A small-molecule ligand and the protein it binds are described below.
Small molecule (SMILES): Cc1cc(CCCOc2c(C)cc(-c3noc(C(F)(F)F)n3)cc2C)on1

Sequence of chain 13.C:
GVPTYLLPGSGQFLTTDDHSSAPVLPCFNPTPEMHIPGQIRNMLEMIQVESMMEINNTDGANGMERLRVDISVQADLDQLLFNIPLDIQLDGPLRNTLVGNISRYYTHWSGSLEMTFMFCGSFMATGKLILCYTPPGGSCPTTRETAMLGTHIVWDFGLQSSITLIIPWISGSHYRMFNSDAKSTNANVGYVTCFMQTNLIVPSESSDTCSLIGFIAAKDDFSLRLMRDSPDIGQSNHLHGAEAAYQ

Sequence of chain 13.A:
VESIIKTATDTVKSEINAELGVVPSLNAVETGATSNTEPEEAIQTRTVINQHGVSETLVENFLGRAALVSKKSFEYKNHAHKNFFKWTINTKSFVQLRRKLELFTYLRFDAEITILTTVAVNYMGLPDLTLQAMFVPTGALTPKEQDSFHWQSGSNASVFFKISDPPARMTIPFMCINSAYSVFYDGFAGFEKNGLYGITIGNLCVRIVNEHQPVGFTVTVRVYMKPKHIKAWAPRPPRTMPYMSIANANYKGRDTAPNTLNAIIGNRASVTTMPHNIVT

Sequence of chain 14.C:
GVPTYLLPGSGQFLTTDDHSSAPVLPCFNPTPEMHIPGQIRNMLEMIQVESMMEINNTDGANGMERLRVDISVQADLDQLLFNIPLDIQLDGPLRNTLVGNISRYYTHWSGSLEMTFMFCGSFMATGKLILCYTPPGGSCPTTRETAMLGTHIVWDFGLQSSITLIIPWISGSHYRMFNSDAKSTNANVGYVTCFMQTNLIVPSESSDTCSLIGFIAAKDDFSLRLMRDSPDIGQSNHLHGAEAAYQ

Binding-site contacts:
Ligand atom N1A contacts residue ILE119 of chain 13.A at 3.8 Å.
Ligand atom N3A contacts residue PHE147 of chain 13.A at 3.9 Å.
Ligand atom C2B contacts residue ILE95 of chain 13.A at 3.8 Å (hydrophobic).
Ligand atom C2A contacts residue LEU220 of chain 13.A at 3.8 Å (hydrophobic).
Ligand atom CM2 contacts residue ILE95 of chain 13.A at 4.0 Å (hydrophobic).
Ligand atom N3A contacts residue ILE184 of chain 13.A at 3.9 Å.
Ligand atom F3 contacts residue PHE147 of chain 13.A at 3.5 Å.
Ligand atom O1A contacts residue LEU220 of chain 13.A at 3.4 Å.
Ligand atom C6B contacts residue ILE119 of chain 13.A at 3.8 Å (hydrophobic).
Ligand atom C6B contacts residue ILE95 of chain 13.A at 4.0 Å (hydrophobic).
Ligand atom F2 contacts residue ALA145 of chain 13.A at 2.8 Å.
Ligand atom F1 contacts residue VAL171 of chain 13.A at 3.8 Å.
Ligand atom C1B contacts residue ILE95 of chain 13.A at 3.6 Å (hydrophobic).
Ligand atom CM2 contacts residue ILE217 of chain 13.A at 3.4 Å (hydrophobic).
Ligand atom C4 contacts residue ILE217 of chain 13.A at 4.0 Å (hydrophobic).
Ligand atom CM6 contacts residue TRP93 of chain 13.A at 3.7 Å (hydrophobic).
Ligand atom N2 contacts residue THR97 of chain 13.A at 3.8 Å.
Ligand atom C5 contacts residue TYR193 of chain 13.A at 4.0 Å (hydrophobic).
Ligand atom C1C contacts residue TYR193 of chain 13.A at 3.9 Å (hydrophobic).
Ligand atom O1 contacts residue PHE115 of chain 13.A at 3.4 Å.
Ligand atom CM6 contacts residue ILE119 of chain 13.A at 4.0 Å (hydrophobic).
Ligand atom F3 contacts residue VAL24 of chain 13.C at 3.3 Å.
Ligand atom F2 contacts residue ALA169 of chain 13.A at 3.6 Å.
Ligand atom F2 contacts residue VAL171 of chain 13.A at 3.9 Å.
Ligand atom F1 contacts residue MET182 of chain 13.A at 3.2 Å.
Ligand atom O1A contacts residue ILE121 of chain 13.A at 3.8 Å.
Ligand atom O1B contacts residue ILE119 of chain 13.A at 3.9 Å.
Ligand atom CM6 contacts residue ILE95 of chain 13.A at 3.9 Å (hydrophobic).
Ligand atom F3 contacts residue ALA169 of chain 13.A at 3.7 Å.
Ligand atom C3A contacts residue LEU220 of chain 13.A at 4.0 Å (hydrophobic).
Ligand atom N2 contacts residue PHE115 of chain 13.A at 3.7 Å.
Ligand atom CM2 contacts residue PHE147 of chain 13.A at 3.8 Å (hydrophobic).
Ligand atom O1 contacts residue THR97 of chain 13.A at 3.8 Å.
Ligand atom C4 contacts residue TYR193 of chain 13.A at 3.9 Å (hydrophobic).
Ligand atom C2B contacts residue ILE184 of chain 13.A at 3.8 Å (hydrophobic).
Ligand atom C3B contacts residue ILE184 of chain 13.A at 3.5 Å (hydrophobic).
Ligand atom C5B contacts residue ILE119 of chain 13.A at 3.9 Å (hydrophobic).
Ligand atom F2 contacts residue PHE147 of chain 13.A at 3.8 Å.
Ligand atom N1A contacts residue LEU220 of chain 13.A at 3.3 Å.
Ligand atom CM2 contacts residue ILE184 of chain 13.A at 3.8 Å (hydrophobic).